Sequence of chain 2.A:
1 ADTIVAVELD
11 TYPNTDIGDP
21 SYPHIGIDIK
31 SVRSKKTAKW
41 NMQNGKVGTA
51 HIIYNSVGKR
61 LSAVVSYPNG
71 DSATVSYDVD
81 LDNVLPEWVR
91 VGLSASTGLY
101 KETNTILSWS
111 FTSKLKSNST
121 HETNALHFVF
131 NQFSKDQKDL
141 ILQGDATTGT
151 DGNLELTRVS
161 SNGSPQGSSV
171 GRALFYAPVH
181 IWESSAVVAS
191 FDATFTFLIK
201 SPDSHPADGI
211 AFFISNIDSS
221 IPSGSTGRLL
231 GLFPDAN

This protein binds this small molecule.
Small molecule (SMILES): CO[C@H]1O[C@H](CO)[C@@H](O)[C@H](O)[C@@H]1O

Binding-site contacts:
Ligand atom O6 contacts residue TYR100 of chain 2.A at 3.0 Å (h-bond).
Ligand atom C7 contacts residue TYR12 of chain 2.A at 3.7 Å (hydrophobic).
Ligand atom C5 contacts residue ASP208 of chain 2.A at 4.1 Å.
Ligand atom C7 contacts residue TYR100 of chain 2.A at 4.0 Å (hydrophobic).
Ligand atom O4 contacts residue ASN14 of chain 2.A at 2.9 Å (h-bond).
Ligand atom C4 contacts residue ASN14 of chain 2.A at 3.9 Å.
Ligand atom C2 contacts residue LEU99 of chain 2.A at 4.3 Å (hydrophobic).
Ligand atom O6 contacts residue ALA207 of chain 2.A at 3.1 Å.
Ligand atom O3 contacts residue ARG228 of chain 2.A at 3.1 Å (salt-bridge).
Ligand atom C6 contacts residue LEU99 of chain 2.A at 4.5 Å (hydrophobic).
Ligand atom C5 contacts residue TYR12 of chain 2.A at 3.8 Å (hydrophobic).
Ligand atom O2 contacts residue LEU99 of chain 2.A at 3.5 Å (h-bond).
Ligand atom O4 contacts residue GLY227 of chain 2.A at 3.7 Å.
Ligand atom C7 contacts residue LEU99 of chain 2.A at 4.4 Å (hydrophobic).
Ligand atom O5 contacts residue LEU99 of chain 2.A at 3.3 Å (h-bond).
Ligand atom C6 contacts residue ASP208 of chain 2.A at 3.5 Å.
Ligand atom O5 contacts residue GLY98 of chain 2.A at 4.3 Å.
Ligand atom O4 contacts residue TYR12 of chain 2.A at 4.1 Å.
Ligand atom O3 contacts residue GLY227 of chain 2.A at 3.6 Å.
Ligand atom C6 contacts residue TYR100 of chain 2.A at 3.9 Å (hydrophobic).
Ligand atom C6 contacts residue ALA207 of chain 2.A at 3.4 Å (hydrophobic).
Ligand atom O6 contacts residue GLY98 of chain 2.A at 3.5 Å (h-bond).
Ligand atom O2 contacts residue GLY98 of chain 2.A at 3.8 Å.
Ligand atom C3 contacts residue ASN14 of chain 2.A at 4.1 Å.
Ligand atom O5 contacts residue TYR100 of chain 2.A at 4.0 Å.
Ligand atom C3 contacts residue ARG228 of chain 2.A at 4.0 Å.
Ligand atom C5 contacts residue LEU99 of chain 2.A at 4.3 Å (hydrophobic).
Ligand atom O3 contacts residue THR226 of chain 2.A at 4.4 Å.
Ligand atom O4 contacts residue ASP208 of chain 2.A at 2.6 Å (salt-bridge).
Ligand atom O6 contacts residue LEU99 of chain 2.A at 3.5 Å (h-bond).
Ligand atom C6 contacts residue TYR12 of chain 2.A at 3.6 Å (hydrophobic).
Ligand atom O4 contacts residue ARG228 of chain 2.A at 3.0 Å (salt-bridge).
Ligand atom C1 contacts residue LEU99 of chain 2.A at 3.6 Å (hydrophobic).
Ligand atom O6 contacts residue ASP208 of chain 2.A at 2.8 Å (salt-bridge).
Ligand atom C4 contacts residue ARG228 of chain 2.A at 3.7 Å.
Ligand atom C3 contacts residue GLY227 of chain 2.A at 4.4 Å.
Ligand atom C4 contacts residue GLY227 of chain 2.A at 3.9 Å.
Ligand atom C4 contacts residue ASP208 of chain 2.A at 3.5 Å.
Ligand atom C5 contacts residue TYR100 of chain 2.A at 4.4 Å (hydrophobic).
Ligand atom C5 contacts residue ASN14 of chain 2.A at 4.1 Å.